Sequence of chain 1.G:
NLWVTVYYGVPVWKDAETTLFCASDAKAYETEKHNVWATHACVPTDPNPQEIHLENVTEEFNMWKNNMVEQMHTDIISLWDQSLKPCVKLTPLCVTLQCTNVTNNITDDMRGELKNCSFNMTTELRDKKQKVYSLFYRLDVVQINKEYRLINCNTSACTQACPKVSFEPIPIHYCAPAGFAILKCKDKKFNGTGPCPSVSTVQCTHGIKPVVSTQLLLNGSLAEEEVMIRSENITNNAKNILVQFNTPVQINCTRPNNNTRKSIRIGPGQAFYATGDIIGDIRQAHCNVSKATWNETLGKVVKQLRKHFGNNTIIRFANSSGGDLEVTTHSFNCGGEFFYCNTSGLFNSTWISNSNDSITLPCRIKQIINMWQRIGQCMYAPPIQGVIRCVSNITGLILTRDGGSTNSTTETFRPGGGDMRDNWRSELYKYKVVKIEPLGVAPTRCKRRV

Binding-site contacts:
Ligand atom O5 contacts residue TYR135 of chain 1.G at 4.4 Å.
Ligand atom C7 contacts residue ASP290 of chain 1.G at 4.1 Å.
Ligand atom C8 contacts residue ASN118 of chain 1.G at 4.3 Å.
Ligand atom C7 contacts residue LEU137 of chain 1.G at 4.5 Å (hydrophobic).
Ligand atom C4 contacts residue ASN118 of chain 1.G at 4.2 Å.
Ligand atom O7 contacts residue VAL104 of chain 1.G at 3.5 Å.
Ligand atom N2 contacts residue ASP290 of chain 1.G at 3.4 Å (salt-bridge).
Ligand atom C2 contacts residue ASP290 of chain 1.G at 4.4 Å.
Ligand atom C3 contacts residue ASP290 of chain 1.G at 4.2 Å.
Ligand atom C5 contacts residue TYR135 of chain 1.G at 4.1 Å (hydrophobic).
Ligand atom C5 contacts residue ASN118 of chain 1.G at 3.7 Å.
Ligand atom O3 contacts residue ASP290 of chain 1.G at 4.0 Å.
Ligand atom O7 contacts residue ASN118 of chain 1.G at 3.0 Å (h-bond).
Ligand atom O6 contacts residue SER120 of chain 1.G at 3.4 Å (h-bond).
Ligand atom C1 contacts residue ASN118 of chain 1.G at 1.4 Å.
Ligand atom N2 contacts residue ASN118 of chain 1.G at 2.9 Å (h-bond).
Ligand atom O5 contacts residue ASN118 of chain 1.G at 2.4 Å (h-bond).
Ligand atom C1 contacts residue TYR135 of chain 1.G at 4.0 Å (hydrophobic).
Ligand atom C7 contacts residue ASN118 of chain 1.G at 3.1 Å.
Ligand atom C3 contacts residue TYR135 of chain 1.G at 4.0 Å (hydrophobic).
Ligand atom C8 contacts residue VAL104 of chain 1.G at 3.7 Å (hydrophobic).
Ligand atom C8 contacts residue LEU137 of chain 1.G at 3.9 Å (hydrophobic).
Ligand atom C3 contacts residue ASN118 of chain 1.G at 3.8 Å.
Ligand atom O6 contacts residue TYR135 of chain 1.G at 4.4 Å.
Ligand atom C2 contacts residue ASN118 of chain 1.G at 2.5 Å.
Ligand atom C7 contacts residue VAL104 of chain 1.G at 4.0 Å (hydrophobic).
Ligand atom N2 contacts residue LEU137 of chain 1.G at 4.4 Å.
Ligand atom C8 contacts residue ASP290 of chain 1.G at 3.8 Å.
Ligand atom O7 contacts residue ASN106 of chain 1.G at 4.5 Å.

The protein below binds the small molecule below.
Small molecule (SMILES): CC(=O)N[C@@H]1[C@@H](O)[C@H](O)[C@@H](CO)O[C@H]1O